A protein and the small-molecule ligand that binds it are described below.
Small molecule (SMILES): CC(=O)N[C@@H]1[C@@H](O)[C@H](O)[C@@H](CO)O[C@H]1O

Sequence of chain 15.B:
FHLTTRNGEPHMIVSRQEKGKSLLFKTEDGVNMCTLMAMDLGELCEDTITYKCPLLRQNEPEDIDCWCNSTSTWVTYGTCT

Binding-site contacts:
Ligand atom O5 contacts residue MET33 of chain 15.B at 4.2 Å.
Ligand atom O1 contacts residue SER70 of chain 15.B at 4.2 Å.
Ligand atom C3 contacts residue VAL31 of chain 15.B at 3.0 Å (hydrophobic).
Ligand atom C6 contacts residue NAG1 of chain 15.R at 4.3 Å.
Ligand atom C8 contacts residue ARG57 of chain 15.B at 4.2 Å.
Ligand atom C6 contacts residue LEU24 of chain 15.B at 4.5 Å (hydrophobic).
Ligand atom C2 contacts residue VAL31 of chain 15.B at 4.0 Å (hydrophobic).
Ligand atom C3 contacts residue NAG1 of chain 15.R at 3.7 Å.
Ligand atom O3 contacts residue NAG1 of chain 15.R at 2.6 Å (h-bond).
Ligand atom C8 contacts residue ASN69 of chain 15.B at 3.4 Å.
Ligand atom C6 contacts residue ASN69 of chain 15.B at 4.4 Å.
Ligand atom C1 contacts residue ASN69 of chain 15.B at 2.7 Å.
Ligand atom O4 contacts residue VAL31 of chain 15.B at 3.3 Å.
Ligand atom O6 contacts residue NAG1 of chain 15.R at 3.0 Å.
Ligand atom C4 contacts residue VAL31 of chain 15.B at 3.8 Å (hydrophobic).
Ligand atom O1 contacts residue MET33 of chain 15.B at 3.9 Å.
Ligand atom C5 contacts residue ASN69 of chain 15.B at 3.7 Å.
Ligand atom C2 contacts residue ASN69 of chain 15.B at 4.2 Å.
Ligand atom O5 contacts residue ASN69 of chain 15.B at 2.8 Å (h-bond).
Ligand atom C5 contacts residue NAG1 of chain 15.R at 4.3 Å.
Ligand atom O1 contacts residue VAL31 of chain 15.B at 3.4 Å (h-bond).
Ligand atom N2 contacts residue VAL31 of chain 15.B at 4.0 Å.
Ligand atom C7 contacts residue ASN69 of chain 15.B at 3.8 Å.
Ligand atom C8 contacts residue SER70 of chain 15.B at 3.7 Å.
Ligand atom O4 contacts residue NAG1 of chain 15.R at 3.0 Å.
Ligand atom O7 contacts residue ASN69 of chain 15.B at 3.8 Å.
Ligand atom C6 contacts residue MET33 of chain 15.B at 3.5 Å (hydrophobic).
Ligand atom C7 contacts residue SER70 of chain 15.B at 4.4 Å.
Ligand atom N2 contacts residue ASN69 of chain 15.B at 4.3 Å.
Ligand atom C1 contacts residue VAL31 of chain 15.B at 4.3 Å (hydrophobic).
Ligand atom C5 contacts residue MET33 of chain 15.B at 3.7 Å (hydrophobic).
Ligand atom C5 contacts residue VAL31 of chain 15.B at 4.2 Å (hydrophobic).
Ligand atom C4 contacts residue NAG1 of chain 15.R at 3.2 Å.
Ligand atom O3 contacts residue VAL31 of chain 15.B at 3.6 Å.
Ligand atom O1 contacts residue ASN69 of chain 15.B at 2.1 Å (h-bond).